Sequence of chain 1.D:
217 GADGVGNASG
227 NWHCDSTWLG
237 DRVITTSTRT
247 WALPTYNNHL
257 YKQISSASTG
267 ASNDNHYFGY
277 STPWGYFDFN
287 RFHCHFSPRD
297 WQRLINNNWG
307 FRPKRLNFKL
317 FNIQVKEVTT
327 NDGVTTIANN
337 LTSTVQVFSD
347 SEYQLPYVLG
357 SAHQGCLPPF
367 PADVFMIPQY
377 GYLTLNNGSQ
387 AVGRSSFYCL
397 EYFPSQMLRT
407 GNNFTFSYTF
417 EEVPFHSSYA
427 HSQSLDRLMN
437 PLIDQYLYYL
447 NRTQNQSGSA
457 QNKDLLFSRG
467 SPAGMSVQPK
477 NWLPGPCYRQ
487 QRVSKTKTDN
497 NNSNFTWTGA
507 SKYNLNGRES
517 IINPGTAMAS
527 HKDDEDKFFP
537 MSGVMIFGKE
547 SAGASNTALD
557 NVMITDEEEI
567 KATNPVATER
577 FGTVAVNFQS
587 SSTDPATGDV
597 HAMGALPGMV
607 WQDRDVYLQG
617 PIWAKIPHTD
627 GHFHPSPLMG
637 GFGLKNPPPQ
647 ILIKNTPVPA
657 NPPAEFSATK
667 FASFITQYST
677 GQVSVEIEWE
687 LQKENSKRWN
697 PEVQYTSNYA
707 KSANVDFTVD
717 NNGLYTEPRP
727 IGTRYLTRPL

Sequence of chain 1.A:
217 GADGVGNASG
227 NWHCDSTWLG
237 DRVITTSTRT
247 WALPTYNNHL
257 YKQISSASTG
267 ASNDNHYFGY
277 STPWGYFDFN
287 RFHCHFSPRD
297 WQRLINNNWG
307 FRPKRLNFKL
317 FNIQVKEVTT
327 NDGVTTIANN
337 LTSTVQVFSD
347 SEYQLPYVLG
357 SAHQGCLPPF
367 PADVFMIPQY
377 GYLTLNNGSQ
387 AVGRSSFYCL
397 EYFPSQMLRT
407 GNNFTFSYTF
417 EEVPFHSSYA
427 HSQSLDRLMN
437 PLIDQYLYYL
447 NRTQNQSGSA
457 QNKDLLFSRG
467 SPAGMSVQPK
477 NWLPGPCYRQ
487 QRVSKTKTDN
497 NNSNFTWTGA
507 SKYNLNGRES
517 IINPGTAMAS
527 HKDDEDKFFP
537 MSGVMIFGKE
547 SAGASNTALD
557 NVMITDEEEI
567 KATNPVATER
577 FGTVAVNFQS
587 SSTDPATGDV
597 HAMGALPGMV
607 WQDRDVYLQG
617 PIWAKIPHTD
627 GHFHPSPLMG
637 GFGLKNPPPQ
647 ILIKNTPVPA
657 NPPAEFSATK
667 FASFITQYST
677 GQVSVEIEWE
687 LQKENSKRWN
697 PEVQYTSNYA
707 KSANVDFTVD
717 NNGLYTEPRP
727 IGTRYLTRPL

This protein binds this small molecule.
Small molecule (SMILES): Nc1ccnc(=O)[nH]1

Binding-site contacts:
Ligand atom O2 contacts residue HIS630 of chain 1.D at 3.5 Å.
Ligand atom N1 contacts residue TRP607 of chain 1.D at 4.5 Å.
Ligand atom C4 contacts residue HIS630 of chain 1.D at 3.2 Å.
Ligand atom N4 contacts residue PRO631 of chain 1.D at 4.4 Å.
Ligand atom N1 contacts residue HIS628 of chain 1.A at 2.3 Å (h-bond).
Ligand atom C5 contacts residue HIS628 of chain 1.A at 3.9 Å.
Ligand atom C6 contacts residue PHE629 of chain 1.A at 4.0 Å (hydrophobic).
Ligand atom N3 contacts residue HIS628 of chain 1.A at 4.3 Å.
Ligand atom C2 contacts residue HIS630 of chain 1.D at 3.2 Å.
Ligand atom C4 contacts residue HIS628 of chain 1.A at 4.5 Å.
Ligand atom C5 contacts residue PHE629 of chain 1.D at 4.0 Å (hydrophobic).
Ligand atom C5 contacts residue HIS630 of chain 1.D at 4.3 Å.
Ligand atom C2 contacts residue GLY627 of chain 1.A at 4.1 Å.
Ligand atom O2 contacts residue HIS628 of chain 1.A at 3.4 Å (h-bond).
Ligand atom O2 contacts residue ASP626 of chain 1.A at 3.6 Å (salt-bridge).
Ligand atom N1 contacts residue HIS630 of chain 1.D at 4.2 Å.
Ligand atom N4 contacts residue HIS630 of chain 1.D at 3.0 Å.
Ligand atom N1 contacts residue PHE629 of chain 1.A at 4.2 Å.
Ligand atom N4 contacts residue PHE629 of chain 1.D at 4.4 Å.
Ligand atom O2 contacts residue GLY627 of chain 1.A at 3.4 Å.
Ligand atom N3 contacts residue HIS630 of chain 1.D at 2.6 Å (h-bond).
Ligand atom C6 contacts residue HIS628 of chain 1.A at 2.7 Å.
Ligand atom C2 contacts residue HIS628 of chain 1.A at 3.3 Å.